Sequence of chain 1.B:
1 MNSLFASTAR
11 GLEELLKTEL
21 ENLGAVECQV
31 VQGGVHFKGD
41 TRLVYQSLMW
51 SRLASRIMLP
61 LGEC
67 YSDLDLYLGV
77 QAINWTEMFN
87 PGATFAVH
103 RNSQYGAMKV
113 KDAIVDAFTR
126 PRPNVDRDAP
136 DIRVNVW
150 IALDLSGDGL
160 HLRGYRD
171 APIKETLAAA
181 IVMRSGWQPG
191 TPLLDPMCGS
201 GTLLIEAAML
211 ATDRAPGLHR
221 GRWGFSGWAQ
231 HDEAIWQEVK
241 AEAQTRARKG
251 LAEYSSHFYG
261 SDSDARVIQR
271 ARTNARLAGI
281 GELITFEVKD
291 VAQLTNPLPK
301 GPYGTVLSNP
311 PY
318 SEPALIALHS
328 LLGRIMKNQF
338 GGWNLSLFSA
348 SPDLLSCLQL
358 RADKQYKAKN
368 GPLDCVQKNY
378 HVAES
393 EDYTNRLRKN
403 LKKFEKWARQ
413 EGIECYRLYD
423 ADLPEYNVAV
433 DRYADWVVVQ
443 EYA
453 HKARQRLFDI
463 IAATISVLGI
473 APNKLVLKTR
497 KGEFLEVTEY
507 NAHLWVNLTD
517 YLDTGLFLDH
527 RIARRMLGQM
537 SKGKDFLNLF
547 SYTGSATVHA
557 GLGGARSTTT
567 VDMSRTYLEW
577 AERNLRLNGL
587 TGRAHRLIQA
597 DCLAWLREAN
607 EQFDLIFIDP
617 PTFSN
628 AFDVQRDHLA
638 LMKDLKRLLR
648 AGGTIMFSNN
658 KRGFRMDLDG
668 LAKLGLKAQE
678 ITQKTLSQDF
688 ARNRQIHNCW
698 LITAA

A protein and the small-molecule ligand that binds it are described below.
Small molecule (SMILES): CCCCCC(=O)OC[C@H]1O[C@@](CO)(O[C@H]2O[C@H](CO)[C@@H](O)[C@H](O)[C@H]2O)[C@@H](O)[C@@H]1O

Binding-site contacts:
Ligand atom C3 contacts residue HIS219 of chain 1.B at 4.1 Å.
Ligand atom C6 contacts residue ARG220 of chain 1.B at 3.6 Å.
Ligand atom O2 contacts residue LEU218 of chain 1.B at 3.0 Å (h-bond).
Ligand atom C2 contacts residue LEU218 of chain 1.B at 3.5 Å (hydrophobic).
Ligand atom O3 contacts residue GLY217 of chain 1.B at 3.2 Å (h-bond).
Ligand atom O6 contacts residue LYS240 of chain 1.B at 3.8 Å.
Ligand atom O4 contacts residue TRP223 of chain 1.B at 3.0 Å (h-bond).
Ligand atom O3 contacts residue TRP223 of chain 1.B at 3.1 Å (h-bond).
Ligand atom C3 contacts residue ARG220 of chain 1.B at 3.4 Å.
Ligand atom O4 contacts residue HIS219 of chain 1.B at 2.9 Å (h-bond).
Ligand atom C1 contacts residue GLN244 of chain 1.B at 3.9 Å.
Ligand atom O3 contacts residue LEU218 of chain 1.B at 2.9 Å (h-bond).
Ligand atom C4 contacts residue TRP223 of chain 1.B at 4.0 Å (hydrophobic).
Ligand atom O3 contacts residue ARG220 of chain 1.B at 3.5 Å (salt-bridge).
Ligand atom C4 contacts residue ARG220 of chain 1.B at 3.5 Å.
Ligand atom O3 contacts residue GLN244 of chain 1.B at 3.0 Å (h-bond).
Ligand atom C3 contacts residue GLN244 of chain 1.B at 4.0 Å.
Ligand atom C1N contacts residue GLY221 of chain 1.B at 3.8 Å.
Ligand atom O3 contacts residue HIS219 of chain 1.B at 3.7 Å.
Ligand atom O3 contacts residue TRP236 of chain 1.B at 3.8 Å.
Ligand atom O2 contacts residue MET49 of chain 1.B at 3.6 Å.
Ligand atom O6 contacts residue GLY221 of chain 1.B at 4.0 Å.
Ligand atom C3 contacts residue GLY217 of chain 1.B at 4.0 Å.
Ligand atom O2 contacts residue GLN244 of chain 1.B at 4.1 Å.
Ligand atom C4 contacts residue LEU218 of chain 1.B at 3.6 Å (hydrophobic).
Ligand atom O6 contacts residue ARG220 of chain 1.B at 3.9 Å.
Ligand atom O3 contacts residue LEU218 of chain 1.B at 4.0 Å.
Ligand atom O4 contacts residue ARG220 of chain 1.B at 2.9 Å (salt-bridge).
Ligand atom O2 contacts residue GLY217 of chain 1.B at 3.8 Å.
Ligand atom C5 contacts residue ARG220 of chain 1.B at 3.8 Å.
Ligand atom C2 contacts residue LEU218 of chain 1.B at 3.9 Å (hydrophobic).
Ligand atom C3 contacts residue LEU218 of chain 1.B at 3.6 Å (hydrophobic).
Ligand atom C4 contacts residue HIS219 of chain 1.B at 3.6 Å.
Ligand atom C1 contacts residue LEU218 of chain 1.B at 3.7 Å (hydrophobic).
Ligand atom C3 contacts residue LEU218 of chain 1.B at 3.6 Å (hydrophobic).
Ligand atom O5 contacts residue LYS240 of chain 1.B at 3.7 Å.
Ligand atom C1 contacts residue LYS240 of chain 1.B at 4.1 Å.
Ligand atom C3 contacts residue TRP223 of chain 1.B at 4.1 Å (hydrophobic).
Ligand atom C2 contacts residue LYS240 of chain 1.B at 3.8 Å.
Ligand atom O2 contacts residue LEU218 of chain 1.B at 3.0 Å (h-bond).